Binding-site contacts:
Ligand atom O1 contacts residue PHE214 of chain 27.B at 3.8 Å.
Ligand atom C16 contacts residue TYR136 of chain 27.B at 3.8 Å (hydrophobic).
Ligand atom C8 contacts residue MET109 of chain 27.B at 3.4 Å (hydrophobic).
Ligand atom O2 contacts residue VAL173 of chain 27.B at 3.4 Å.
Ligand atom C13 contacts residue PHE111 of chain 27.B at 3.7 Å (hydrophobic).
Ligand atom C21 contacts residue TYR182 of chain 27.B at 3.8 Å (hydrophobic).
Ligand atom C9 contacts residue PHE214 of chain 27.B at 3.7 Å (hydrophobic).
Ligand atom C13 contacts residue MET109 of chain 27.B at 3.4 Å (hydrophobic).
Ligand atom C7 contacts residue MET109 of chain 27.B at 3.3 Å (hydrophobic).
Ligand atom C13 contacts residue ILE87 of chain 27.B at 3.7 Å (hydrophobic).
Ligand atom C21 contacts residue SER105 of chain 27.B at 3.8 Å.
Ligand atom CL3 contacts residue PHE111 of chain 27.B at 3.8 Å.
Ligand atom C16 contacts residue ALA24 of chain 26.E at 3.8 Å (hydrophobic).
Ligand atom C21 contacts residue HIS184 of chain 27.B at 3.6 Å.
Ligand atom O1 contacts residue MET109 of chain 27.B at 3.7 Å.
Ligand atom C20 contacts residue LEU217 of chain 27.B at 3.8 Å (hydrophobic).
Ligand atom C2 contacts residue PHE214 of chain 27.B at 3.6 Å (hydrophobic).
Ligand atom C3 contacts residue MET109 of chain 27.B at 3.7 Å (hydrophobic).
Ligand atom C7 contacts residue PHE214 of chain 27.B at 3.5 Å (hydrophobic).
Ligand atom C4 contacts residue MET109 of chain 27.B at 3.8 Å (hydrophobic).
Ligand atom CL2 contacts residue ALA24 of chain 26.E at 3.5 Å.
Ligand atom CL2 contacts residue ILE25 of chain 26.E at 3.4 Å.
Ligand atom C12 contacts residue PHE111 of chain 27.B at 3.8 Å (hydrophobic).
Ligand atom C5 contacts residue TYR89 of chain 27.B at 3.5 Å (hydrophobic).
Ligand atom C17 contacts residue TYR136 of chain 27.B at 3.7 Å (hydrophobic).
Ligand atom CL3 contacts residue LEU217 of chain 27.B at 3.8 Å.
Ligand atom C1 contacts residue TYR182 of chain 27.B at 3.8 Å (hydrophobic).
Ligand atom C19 contacts residue LEU217 of chain 27.B at 3.8 Å (hydrophobic).
Ligand atom C14 contacts residue TYR136 of chain 27.B at 3.5 Å (hydrophobic).
Ligand atom C17 contacts residue ALA24 of chain 26.E at 3.7 Å (hydrophobic).
Ligand atom C12 contacts residue ILE87 of chain 27.B at 3.8 Å (hydrophobic).
Ligand atom O3 contacts residue TYR89 of chain 27.B at 3.6 Å.
Ligand atom CL2 contacts residue TYR136 of chain 27.B at 3.6 Å.
Ligand atom O3 contacts residue PHE107 of chain 27.B at 3.6 Å.
Ligand atom C10 contacts residue TYR136 of chain 27.B at 3.5 Å (hydrophobic).
Ligand atom C6 contacts residue TYR89 of chain 27.B at 3.7 Å (hydrophobic).
Ligand atom C11 contacts residue ILE87 of chain 27.B at 3.8 Å (hydrophobic).
Ligand atom C20 contacts residue ILE171 of chain 27.B at 3.8 Å (hydrophobic).
Ligand atom O1 contacts residue ILE87 of chain 27.B at 3.7 Å.
Ligand atom C9 contacts residue VAL176 of chain 27.B at 3.6 Å (hydrophobic).

Sequence of chain 27.B:
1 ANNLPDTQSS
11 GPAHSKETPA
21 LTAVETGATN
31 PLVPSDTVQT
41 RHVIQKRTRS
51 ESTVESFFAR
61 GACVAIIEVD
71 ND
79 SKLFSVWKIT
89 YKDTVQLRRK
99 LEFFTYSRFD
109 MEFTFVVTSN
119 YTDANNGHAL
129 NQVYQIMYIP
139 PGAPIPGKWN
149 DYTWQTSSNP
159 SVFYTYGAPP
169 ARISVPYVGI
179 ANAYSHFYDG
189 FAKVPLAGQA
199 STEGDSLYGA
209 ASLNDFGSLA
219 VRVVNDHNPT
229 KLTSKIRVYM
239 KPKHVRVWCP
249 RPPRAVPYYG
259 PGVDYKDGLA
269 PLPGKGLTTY

This small molecule binds to this protein.
Small molecule (SMILES): COc1ccc(OCc2ccc(COc3c(Cl)cccc3Cl)cc2)c(Cl)c1

Sequence of chain 26.E:
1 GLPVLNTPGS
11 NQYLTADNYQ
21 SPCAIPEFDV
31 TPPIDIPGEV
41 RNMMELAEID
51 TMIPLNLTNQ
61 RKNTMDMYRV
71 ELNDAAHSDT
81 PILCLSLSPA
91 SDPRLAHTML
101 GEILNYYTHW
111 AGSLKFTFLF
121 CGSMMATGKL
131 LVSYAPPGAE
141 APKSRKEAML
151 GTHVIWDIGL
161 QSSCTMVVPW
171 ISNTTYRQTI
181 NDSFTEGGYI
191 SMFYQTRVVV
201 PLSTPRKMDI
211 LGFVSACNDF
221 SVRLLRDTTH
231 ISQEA